Sequence of chain 1.A:
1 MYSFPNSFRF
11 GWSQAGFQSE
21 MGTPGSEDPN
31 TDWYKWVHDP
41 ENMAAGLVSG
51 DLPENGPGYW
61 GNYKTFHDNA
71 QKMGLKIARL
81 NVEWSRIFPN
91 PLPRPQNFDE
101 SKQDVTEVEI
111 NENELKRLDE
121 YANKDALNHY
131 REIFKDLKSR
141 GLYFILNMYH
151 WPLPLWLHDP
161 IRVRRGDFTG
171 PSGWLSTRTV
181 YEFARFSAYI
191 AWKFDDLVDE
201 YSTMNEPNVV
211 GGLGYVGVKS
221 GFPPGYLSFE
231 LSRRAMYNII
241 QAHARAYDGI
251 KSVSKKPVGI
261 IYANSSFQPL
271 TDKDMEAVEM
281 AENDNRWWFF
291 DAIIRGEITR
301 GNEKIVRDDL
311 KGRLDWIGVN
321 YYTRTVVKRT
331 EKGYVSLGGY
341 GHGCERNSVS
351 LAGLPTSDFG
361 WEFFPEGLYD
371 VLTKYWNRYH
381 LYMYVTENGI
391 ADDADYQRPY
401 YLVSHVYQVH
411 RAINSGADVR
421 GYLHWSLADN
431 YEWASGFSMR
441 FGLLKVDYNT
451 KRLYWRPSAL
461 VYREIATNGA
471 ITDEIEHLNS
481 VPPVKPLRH

Binding-site contacts:
Ligand atom C3 contacts residue GLN18 of chain 1.A at 3.7 Å.
Ligand atom O6 contacts residue PHE441 of chain 1.A at 3.5 Å.
Ligand atom O3 contacts residue HIS150 of chain 1.A at 3.0 Å (h-bond).
Ligand atom O4 contacts residue GLU432 of chain 1.A at 2.6 Å (salt-bridge).
Ligand atom O3 contacts residue TRP425 of chain 1.A at 3.7 Å.
Ligand atom O4 contacts residue TRP433 of chain 1.A at 3.6 Å.
Ligand atom O6 contacts residue GLU432 of chain 1.A at 2.6 Å (salt-bridge).
Ligand atom O2 contacts residue GLU206 of chain 1.A at 3.8 Å.
Ligand atom N1 contacts residue GLU387 of chain 1.A at 3.6 Å (salt-bridge).
Ligand atom C7 contacts residue TYR322 of chain 1.A at 3.3 Å (hydrophobic).
Ligand atom C3 contacts residue HIS150 of chain 1.A at 3.9 Å.
Ligand atom C3 contacts residue TRP425 of chain 1.A at 3.7 Å (hydrophobic).
Ligand atom C8 contacts residue GLU387 of chain 1.A at 3.7 Å.
Ligand atom O4 contacts residue GLN18 of chain 1.A at 2.8 Å (h-bond).
Ligand atom C5 contacts residue TRP425 of chain 1.A at 3.8 Å (hydrophobic).
Ligand atom C5 contacts residue TYR322 of chain 1.A at 3.4 Å (hydrophobic).
Ligand atom O6 contacts residue TRP361 of chain 1.A at 3.5 Å.
Ligand atom O3 contacts residue GLN18 of chain 1.A at 2.6 Å (h-bond).
Ligand atom C7 contacts residue GLU206 of chain 1.A at 3.4 Å.
Ligand atom C6 contacts residue GLU432 of chain 1.A at 3.4 Å.
Ligand atom N10 contacts residue TYR322 of chain 1.A at 3.4 Å (h-bond).
Ligand atom C1 contacts residue GLU206 of chain 1.A at 3.7 Å.
Ligand atom O2 contacts residue HIS150 of chain 1.A at 3.2 Å (h-bond).
Ligand atom C3 contacts residue TRP433 of chain 1.A at 3.8 Å (hydrophobic).
Ligand atom O3 contacts residue TRP433 of chain 1.A at 2.9 Å (h-bond).
Ligand atom N10 contacts residue GLU387 of chain 1.A at 3.2 Å (salt-bridge).
Ligand atom O4 contacts residue TRP425 of chain 1.A at 3.2 Å.
Ligand atom C1 contacts residue GLU387 of chain 1.A at 3.1 Å.
Ligand atom O2 contacts residue ASN205 of chain 1.A at 3.1 Å (h-bond).
Ligand atom C2 contacts residue GLU387 of chain 1.A at 3.4 Å.
Ligand atom C4 contacts residue TRP433 of chain 1.A at 3.7 Å (hydrophobic).
Ligand atom O2 contacts residue GLU387 of chain 1.A at 2.5 Å (salt-bridge).
Ligand atom C5 contacts residue GLU387 of chain 1.A at 3.6 Å.
Ligand atom C4 contacts residue GLU432 of chain 1.A at 3.5 Å.
Ligand atom C2 contacts residue TRP151 of chain 1.A at 3.7 Å (hydrophobic).
Ligand atom C8 contacts residue TYR322 of chain 1.A at 3.0 Å (hydrophobic).
Ligand atom C3 contacts residue GLU387 of chain 1.A at 3.7 Å.
Ligand atom C6 contacts residue PHE441 of chain 1.A at 3.4 Å (hydrophobic).
Ligand atom C6 contacts residue TYR322 of chain 1.A at 3.9 Å (hydrophobic).
Ligand atom N1 contacts residue GLU206 of chain 1.A at 2.7 Å (salt-bridge).

This protein binds this small molecule.
Small molecule (SMILES): OC[C@@H]1[C@@H](O)[C@H](O)[C@@H](O)c2[nH]cc[n+]21